Binding-site contacts:
Ligand atom O2B contacts residue LYS52 of chain 1.B at 3.0 Å (salt-bridge).
Ligand atom O1B contacts residue SER40 of chain 1.B at 3.0 Å (h-bond).
Ligand atom N3 contacts residue PHE107 of chain 1.B at 3.5 Å.
Ligand atom O2G contacts residue MG1 of chain 1.L at 1.7 Å.
Ligand atom PA contacts residue ASP219 of chain 1.B at 3.6 Å.
Ligand atom PG contacts residue ASP219 of chain 1.B at 3.5 Å.
Ligand atom PG contacts residue MG1 of chain 1.L at 3.2 Å.
Ligand atom O4' contacts residue ILE34 of chain 1.B at 3.6 Å.
Ligand atom PB contacts residue MG1 of chain 1.M at 3.5 Å.
Ligand atom O1A contacts residue ASP219 of chain 1.B at 3.4 Å.
Ligand atom N1 contacts residue GLU102 of chain 1.B at 3.6 Å.
Ligand atom O3G contacts residue ASP219 of chain 1.B at 3.1 Å (salt-bridge).
Ligand atom N2 contacts residue ILE103 of chain 1.B at 3.2 Å (h-bond).
Ligand atom O2A contacts residue ASP219 of chain 1.B at 2.9 Å (salt-bridge).
Ligand atom O1A contacts residue LYS52 of chain 1.B at 2.7 Å (salt-bridge).
Ligand atom N7 contacts residue TYR100 of chain 1.B at 2.7 Å (h-bond).
Ligand atom N7 contacts residue ILE50 of chain 1.B at 3.7 Å.
Ligand atom O1B contacts residue LYS52 of chain 1.B at 3.4 Å.
Ligand atom O2B contacts residue MG1 of chain 1.M at 2.1 Å.
Ligand atom O2G contacts residue HIS205 of chain 1.B at 3.6 Å.
Ligand atom O2G contacts residue MG1 of chain 1.M at 3.5 Å.
Ligand atom C5 contacts residue ILE50 of chain 1.B at 3.7 Å (hydrophobic).
Ligand atom C8 contacts residue TYR100 of chain 1.B at 3.4 Å (hydrophobic).
Ligand atom C2 contacts residue ILE103 of chain 1.B at 3.4 Å (hydrophobic).
Ligand atom C3B contacts residue SER40 of chain 1.B at 3.7 Å.
Ligand atom N1 contacts residue ILE103 of chain 1.B at 2.7 Å (h-bond).
Ligand atom O2B contacts residue ASP219 of chain 1.B at 2.9 Å (salt-bridge).
Ligand atom C6 contacts residue ILE103 of chain 1.B at 3.6 Å (hydrophobic).
Ligand atom C1' contacts residue ILE34 of chain 1.B at 3.7 Å (hydrophobic).
Ligand atom O3G contacts residue MG1 of chain 1.M at 2.0 Å.
Ligand atom PG contacts residue MG1 of chain 1.M at 3.2 Å.
Ligand atom PA contacts residue MG1 of chain 1.L at 3.2 Å.
Ligand atom O3A contacts residue MG1 of chain 1.L at 3.5 Å.
Ligand atom O6 contacts residue TYR100 of chain 1.B at 3.6 Å.
Ligand atom O2G contacts residue ASP219 of chain 1.B at 2.8 Å (salt-bridge).
Ligand atom N2 contacts residue GLU102 of chain 1.B at 3.7 Å.
Ligand atom O6 contacts residue ILE103 of chain 1.B at 2.8 Å (h-bond).
Ligand atom O6 contacts residue GLU102 of chain 1.B at 3.7 Å.
Ligand atom O2A contacts residue MG1 of chain 1.L at 2.0 Å.
Ligand atom O2A contacts residue HIS205 of chain 1.B at 3.5 Å (h-bond).

Sequence of chain 1.B:
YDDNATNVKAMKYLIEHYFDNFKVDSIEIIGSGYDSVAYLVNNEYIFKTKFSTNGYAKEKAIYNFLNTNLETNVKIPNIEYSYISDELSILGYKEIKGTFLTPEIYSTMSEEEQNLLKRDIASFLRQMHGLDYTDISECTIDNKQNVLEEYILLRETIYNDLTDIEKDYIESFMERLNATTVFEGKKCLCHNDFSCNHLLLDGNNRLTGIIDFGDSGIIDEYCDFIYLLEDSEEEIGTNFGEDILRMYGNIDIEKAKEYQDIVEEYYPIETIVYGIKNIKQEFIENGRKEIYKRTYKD

A protein and the small-molecule ligand that binds it are described below.
Small molecule (SMILES): Nc1nc2c(ncn2[C@@H]2O[C@H](CO[P](=O)(O)O[P](=O)(O)CP(=O)(O)O)[C@@H](O)[C@H]2O)c(=O)[nH]1